Sequence of chain 1.A:
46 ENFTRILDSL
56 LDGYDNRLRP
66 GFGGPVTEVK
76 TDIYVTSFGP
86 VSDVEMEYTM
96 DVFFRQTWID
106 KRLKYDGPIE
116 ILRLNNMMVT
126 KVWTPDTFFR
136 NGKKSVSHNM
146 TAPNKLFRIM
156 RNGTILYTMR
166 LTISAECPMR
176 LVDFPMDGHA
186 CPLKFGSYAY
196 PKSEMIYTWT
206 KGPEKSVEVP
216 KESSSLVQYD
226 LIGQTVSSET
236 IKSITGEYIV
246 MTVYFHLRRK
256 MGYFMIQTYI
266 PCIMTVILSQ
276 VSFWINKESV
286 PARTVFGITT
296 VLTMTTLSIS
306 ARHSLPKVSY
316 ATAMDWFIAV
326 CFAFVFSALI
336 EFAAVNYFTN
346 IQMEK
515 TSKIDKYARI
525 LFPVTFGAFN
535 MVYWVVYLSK

Sequence of chain 1.C:
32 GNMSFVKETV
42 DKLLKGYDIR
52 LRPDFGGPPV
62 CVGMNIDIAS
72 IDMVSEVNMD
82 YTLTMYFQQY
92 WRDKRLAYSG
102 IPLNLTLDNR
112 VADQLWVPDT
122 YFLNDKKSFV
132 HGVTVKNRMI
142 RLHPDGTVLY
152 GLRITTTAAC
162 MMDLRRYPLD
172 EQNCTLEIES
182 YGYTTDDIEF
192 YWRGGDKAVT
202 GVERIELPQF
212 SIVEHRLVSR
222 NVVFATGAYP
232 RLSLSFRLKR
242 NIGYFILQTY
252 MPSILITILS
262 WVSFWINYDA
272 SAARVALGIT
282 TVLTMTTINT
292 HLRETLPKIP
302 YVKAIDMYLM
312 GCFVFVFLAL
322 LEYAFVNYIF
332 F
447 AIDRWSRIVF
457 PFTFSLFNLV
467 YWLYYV

Binding-site contacts:
Ligand atom C1 contacts residue ASN144 of chain 1.A at 1.4 Å.
Ligand atom C3 contacts residue ASN144 of chain 1.A at 3.8 Å.
Ligand atom C2 contacts residue ASN144 of chain 1.A at 2.5 Å.
Ligand atom C7 contacts residue THR125 of chain 1.A at 4.4 Å.
Ligand atom C8 contacts residue THR125 of chain 1.A at 4.1 Å.
Ligand atom C4 contacts residue ASN144 of chain 1.A at 4.3 Å.
Ligand atom C5 contacts residue ASN144 of chain 1.A at 3.7 Å.
Ligand atom C6 contacts residue ASP114 of chain 1.C at 4.0 Å.
Ligand atom C5 contacts residue PRO148 of chain 1.A at 3.8 Å (hydrophobic).
Ligand atom C6 contacts residue PRO148 of chain 1.A at 3.8 Å (hydrophobic).
Ligand atom O7 contacts residue THR125 of chain 1.A at 3.8 Å.
Ligand atom O7 contacts residue ASN144 of chain 1.A at 3.4 Å (h-bond).
Ligand atom C8 contacts residue MET122 of chain 1.A at 3.9 Å (hydrophobic).
Ligand atom C8 contacts residue ASN144 of chain 1.A at 4.3 Å.
Ligand atom C1 contacts residue PRO148 of chain 1.A at 4.4 Å (hydrophobic).
Ligand atom O5 contacts residue PRO148 of chain 1.A at 3.8 Å.
Ligand atom O6 contacts residue ASP114 of chain 1.C at 3.3 Å (salt-bridge).
Ligand atom C7 contacts residue ASN144 of chain 1.A at 3.3 Å.
Ligand atom O5 contacts residue ASN144 of chain 1.A at 2.5 Å (h-bond).
Ligand atom N2 contacts residue ASN144 of chain 1.A at 2.8 Å (h-bond).

The small molecule below binds the protein below.
Small molecule (SMILES): CC(=O)N[C@H]1[C@H](O[C@H]2[C@H](O)[C@@H](NC(C)=O)CO[C@@H]2CO)O[C@H](CO)[C@@H](O[C@@H]2O[C@H](CO[C@H]3O[C@H](CO)[C@@H](O)[C@H](O)[C@@H]3O)[C@@H](O)[C@H](O[C@H]3O[C@H](CO)[C@@H](O)[C@H](O)[C@@H]3O)[C@@H]2O)[C@@H]1O